Binding-site contacts:
Ligand atom C1 contacts residue TYR112 of chain 1.B at 3.3 Å (hydrophobic).
Ligand atom C3 contacts residue TRP89 of chain 1.B at 3.6 Å (hydrophobic).
Ligand atom C15 contacts residue ASP67 of chain 1.B at 3.9 Å.
Ligand atom C30 contacts residue TYR112 of chain 1.B at 3.8 Å (hydrophobic).
Ligand atom C29 contacts residue TYR112 of chain 1.B at 3.8 Å (hydrophobic).
Ligand atom C4 contacts residue PHE76 of chain 1.B at 3.5 Å (hydrophobic).
Ligand atom C8 contacts residue TYR112 of chain 1.B at 3.2 Å (hydrophobic).
Ligand atom O10 contacts residue GLN84 of chain 1.B at 2.9 Å (h-bond).
Ligand atom C9 contacts residue ASP67 of chain 1.B at 3.9 Å.
Ligand atom O2 contacts residue VAL85 of chain 1.B at 3.2 Å.
Ligand atom O6 contacts residue LYS120 of chain 1.B at 3.6 Å.
Ligand atom C36 contacts residue PHE76 of chain 1.B at 3.8 Å (hydrophobic).
Ligand atom O3 contacts residue PHE129 of chain 1.B at 3.5 Å.
Ligand atom C30 contacts residue ILE86 of chain 1.B at 3.9 Å (hydrophobic).
Ligand atom O3 contacts residue TYR112 of chain 1.B at 2.5 Å (h-bond).
Ligand atom O2 contacts residue TYR112 of chain 1.B at 3.9 Å.
Ligand atom C11 contacts residue TYR112 of chain 1.B at 3.7 Å (hydrophobic).
Ligand atom C41 contacts residue PHE76 of chain 1.B at 3.8 Å (hydrophobic).
Ligand atom O6 contacts residue ASP67 of chain 1.B at 2.7 Å (salt-bridge).
Ligand atom C35 contacts residue ILE121 of chain 1.B at 3.4 Å (hydrophobic).
Ligand atom C45 contacts residue GLY111 of chain 1.B at 3.2 Å.
Ligand atom C4 contacts residue TRP89 of chain 1.B at 3.8 Å (hydrophobic).
Ligand atom C2 contacts residue TYR112 of chain 1.B at 3.4 Å (hydrophobic).
Ligand atom C35 contacts residue TYR112 of chain 1.B at 3.8 Å (hydrophobic).
Ligand atom C10 contacts residue ASP67 of chain 1.B at 3.4 Å.
Ligand atom C5 contacts residue PHE76 of chain 1.B at 3.9 Å (hydrophobic).
Ligand atom O4 contacts residue ASP67 of chain 1.B at 3.4 Å (salt-bridge).
Ligand atom O4 contacts residue PHE66 of chain 1.B at 3.5 Å.
Ligand atom O5 contacts residue TYR56 of chain 1.B at 3.7 Å.
Ligand atom O1 contacts residue TYR112 of chain 1.B at 3.4 Å (h-bond).
Ligand atom C27 contacts residue TYR112 of chain 1.B at 3.7 Å (hydrophobic).
Ligand atom C42 contacts residue TYR112 of chain 1.B at 3.5 Å (hydrophobic).
Ligand atom C5 contacts residue TYR56 of chain 1.B at 3.9 Å (hydrophobic).
Ligand atom C14 contacts residue ASP67 of chain 1.B at 3.5 Å.
Ligand atom O4 contacts residue PHE129 of chain 1.B at 3.7 Å.
Ligand atom O2 contacts residue ILE86 of chain 1.B at 3.0 Å (h-bond).
Ligand atom O4 contacts residue TYR56 of chain 1.B at 3.3 Å.
Ligand atom O5 contacts residue ASP67 of chain 1.B at 3.2 Å (salt-bridge).
Ligand atom C45 contacts residue TYR112 of chain 1.B at 3.7 Å (hydrophobic).
Ligand atom N7 contacts residue TYR112 of chain 1.B at 3.6 Å.

Sequence of chain 1.B:
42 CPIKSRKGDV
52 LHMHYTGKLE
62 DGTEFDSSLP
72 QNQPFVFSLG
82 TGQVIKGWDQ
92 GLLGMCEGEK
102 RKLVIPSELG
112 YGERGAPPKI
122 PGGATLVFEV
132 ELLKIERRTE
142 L

The small molecule below binds the protein below.
Small molecule (SMILES): C=CC[C@@H]1/C=C(\C)C[C@H](C)C[C@H](OC)[C@H]2O[C@@](O)(C(=O)C(=O)N3CCCC[C@H]3C(=O)O[C@H](/C(C)=C/[C@@H]3CC[C@@H](O)[C@H](OC)C3)[C@H](C)[C@@H](O)CC1=O)[C@H](C)C[C@@H]2OC